Binding-site contacts:
Ligand atom C15 contacts residue HEM1 of chain 1.B at 3.8 Å.
Ligand atom C12 contacts residue HEM1 of chain 1.B at 3.5 Å.
Ligand atom C03 contacts residue PRO216 of chain 1.A at 3.4 Å (hydrophobic).
Ligand atom C11 contacts residue HEM1 of chain 1.B at 3.6 Å.
Ligand atom N08 contacts residue GLU243 of chain 1.A at 2.8 Å (salt-bridge).
Ligand atom S01 contacts residue HEM1 of chain 1.B at 3.3 Å (h-bond).
Ligand atom N28 contacts residue TYR357 of chain 1.A at 3.8 Å.
Ligand atom C13 contacts residue HEM1 of chain 1.B at 3.2 Å.
Ligand atom C03 contacts residue ILE218 of chain 1.A at 3.5 Å (hydrophobic).
Ligand atom C02 contacts residue PHE235 of chain 1.A at 3.6 Å (hydrophobic).
Ligand atom C04 contacts residue PRO216 of chain 1.A at 3.5 Å (hydrophobic).
Ligand atom C36 contacts residue HEM1 of chain 1.B at 3.4 Å.
Ligand atom C16 contacts residue HEM1 of chain 1.B at 3.5 Å.
Ligand atom C26 contacts residue TYR357 of chain 1.A at 3.8 Å (hydrophobic).
Ligand atom C17 contacts residue HEM1 of chain 1.B at 3.6 Å.
Ligand atom C04 contacts residue ILE218 of chain 1.A at 3.5 Å (hydrophobic).
Ligand atom C35 contacts residue HEM1 of chain 1.B at 3.6 Å.
Ligand atom C03 contacts residue ASN236 of chain 1.A at 3.7 Å.
Ligand atom S01 contacts residue GLY237 of chain 1.A at 3.6 Å.
Ligand atom C14 contacts residue HEM1 of chain 1.B at 3.4 Å.
Ligand atom C02 contacts residue GLY237 of chain 1.A at 3.1 Å.
Ligand atom C15 contacts residue ILE218 of chain 1.A at 3.5 Å (hydrophobic).
Ligand atom C36 contacts residue HIS128 of chain 1.A at 3.8 Å.
Ligand atom C13 contacts residue ILE218 of chain 1.A at 3.8 Å (hydrophobic).
Ligand atom C16 contacts residue GLU243 of chain 1.A at 3.6 Å.
Ligand atom C02 contacts residue HEM1 of chain 1.B at 3.7 Å.
Ligand atom S21 contacts residue ASP220 of chain 1.A at 3.5 Å (salt-bridge).
Ligand atom C02 contacts residue ASN236 of chain 1.A at 3.5 Å.
Ligand atom C37 contacts residue HEM1 of chain 1.B at 3.4 Å.
Ligand atom C03 contacts residue PHE235 of chain 1.A at 3.6 Å (hydrophobic).
Ligand atom C11 contacts residue GLU243 of chain 1.A at 3.4 Å.
Ligand atom C22 contacts residue GLN358 of chain 1.A at 3.1 Å.
Ligand atom C22 contacts residue LYS360 of chain 1.A at 3.6 Å.
Ligand atom C23 contacts residue GLN358 of chain 1.A at 3.4 Å.
Ligand atom C14 contacts residue ILE218 of chain 1.A at 3.6 Å (hydrophobic).
Ligand atom C17 contacts residue ILE218 of chain 1.A at 3.6 Å (hydrophobic).
Ligand atom C03 contacts residue GLY237 of chain 1.A at 3.8 Å.
Ligand atom N08 contacts residue TRP238 of chain 1.A at 3.2 Å (h-bond).
Ligand atom N07 contacts residue GLU243 of chain 1.A at 2.6 Å (salt-bridge).
Ligand atom C06 contacts residue GLU243 of chain 1.A at 3.4 Å.

The protein below binds the small molecule below.
Small molecule (SMILES): [H]/N=C(\Nc1cccc(CCc2cccc(N/C(=N/[H])c3cccs3)c2)c1)c1cccs1

Sequence of chain 1.A:
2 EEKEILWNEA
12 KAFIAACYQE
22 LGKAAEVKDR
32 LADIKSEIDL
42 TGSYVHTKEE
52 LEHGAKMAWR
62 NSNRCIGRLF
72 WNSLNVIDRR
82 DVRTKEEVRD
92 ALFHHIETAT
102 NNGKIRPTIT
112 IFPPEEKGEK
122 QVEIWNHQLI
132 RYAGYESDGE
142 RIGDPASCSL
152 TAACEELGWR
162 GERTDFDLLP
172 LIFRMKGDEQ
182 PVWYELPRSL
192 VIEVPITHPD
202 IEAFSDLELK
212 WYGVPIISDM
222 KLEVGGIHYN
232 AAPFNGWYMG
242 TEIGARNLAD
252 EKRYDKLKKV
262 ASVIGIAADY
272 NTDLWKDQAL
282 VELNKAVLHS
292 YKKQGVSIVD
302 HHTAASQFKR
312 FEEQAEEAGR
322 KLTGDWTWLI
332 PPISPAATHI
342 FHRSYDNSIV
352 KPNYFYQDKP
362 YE